Sequence of chain 1.B:
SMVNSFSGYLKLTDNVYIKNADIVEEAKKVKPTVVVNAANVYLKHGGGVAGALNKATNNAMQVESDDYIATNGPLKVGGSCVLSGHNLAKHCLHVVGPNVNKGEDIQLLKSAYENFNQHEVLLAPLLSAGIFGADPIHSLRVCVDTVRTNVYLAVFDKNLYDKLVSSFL

Binding-site contacts:
Ligand atom C6 contacts residue THR149 of chain 1.B at 4.4 Å.
Ligand atom C contacts residue THR149 of chain 1.B at 4.2 Å.
Ligand atom C7 contacts residue ARG148 of chain 1.B at 4.0 Å.
Ligand atom C contacts residue ARG148 of chain 1.B at 3.5 Å.
Ligand atom N1 contacts residue ARG148 of chain 1.B at 3.0 Å (salt-bridge).
Ligand atom C1 contacts residue THR149 of chain 1.B at 3.7 Å.
Ligand atom C2 contacts residue THR149 of chain 1.B at 3.9 Å.
Ligand atom S contacts residue GLU120 of chain 1.B at 3.7 Å.
Ligand atom O contacts residue GLU120 of chain 1.B at 3.3 Å (salt-bridge).
Ligand atom N1 contacts residue ASN117 of chain 1.B at 4.5 Å.
Ligand atom C2 contacts residue GLU120 of chain 1.B at 3.5 Å.
Ligand atom O1 contacts residue GLU120 of chain 1.B at 3.1 Å.
Ligand atom C7 contacts residue THR149 of chain 1.B at 4.2 Å.

The small molecule below binds the protein below.
Small molecule (SMILES): C[C@@H]1[C@H](C#N)CCCN1S(C)(=O)=O